Sequence of chain 1.C:
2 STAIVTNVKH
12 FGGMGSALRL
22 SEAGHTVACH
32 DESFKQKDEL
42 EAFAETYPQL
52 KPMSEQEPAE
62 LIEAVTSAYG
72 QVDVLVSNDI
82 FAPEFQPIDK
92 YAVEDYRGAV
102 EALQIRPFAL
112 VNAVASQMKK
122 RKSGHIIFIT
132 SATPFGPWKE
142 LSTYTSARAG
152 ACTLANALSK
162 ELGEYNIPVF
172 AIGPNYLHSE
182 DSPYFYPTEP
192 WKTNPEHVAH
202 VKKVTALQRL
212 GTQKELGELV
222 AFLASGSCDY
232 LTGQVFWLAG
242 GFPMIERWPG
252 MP

A small-molecule ligand and the protein it binds are described below.
Small molecule (SMILES): O=[N+]([O-])c1ccc([C@@H]2CO2)cc1

Binding-site contacts:
Ligand atom O3 contacts residue PRO175 of chain 1.A at 3.5 Å (h-bond).
Ligand atom C8 contacts residue PHE12 of chain 1.A at 3.8 Å (hydrophobic).
Ligand atom C2 contacts residue PHE186 of chain 1.A at 3.2 Å (hydrophobic).
Ligand atom C8 contacts residue SER132 of chain 1.A at 4.0 Å.
Ligand atom O1 contacts residue PHE186 of chain 1.A at 4.3 Å.
Ligand atom C5 contacts residue TRP249 of chain 1.C at 4.0 Å (hydrophobic).
Ligand atom C3 contacts residue TYR145 of chain 1.A at 2.9 Å (hydrophobic).
Ligand atom N1 contacts residue TRP249 of chain 1.C at 3.5 Å.
Ligand atom C6 contacts residue TYR187 of chain 1.A at 4.2 Å (hydrophobic).
Ligand atom C6 contacts residue TRP249 of chain 1.C at 3.3 Å (hydrophobic).
Ligand atom O3 contacts residue PHE12 of chain 1.A at 4.3 Å.
Ligand atom C5 contacts residue TYR187 of chain 1.A at 3.7 Å (hydrophobic).
Ligand atom O1 contacts residue TRP249 of chain 1.C at 4.3 Å.
Ligand atom O2 contacts residue PHE86 of chain 1.A at 2.9 Å.
Ligand atom C8 contacts residue TYR145 of chain 1.A at 3.7 Å (hydrophobic).
Ligand atom C3 contacts residue PHE186 of chain 1.A at 3.4 Å (hydrophobic).
Ligand atom C7 contacts residue ASN176 of chain 1.A at 3.6 Å.
Ligand atom C7 contacts residue THR134 of chain 1.A at 4.1 Å.
Ligand atom O3 contacts residue SER132 of chain 1.A at 2.7 Å (h-bond).
Ligand atom C8 contacts residue PRO175 of chain 1.A at 3.5 Å (hydrophobic).
Ligand atom C4 contacts residue PHE186 of chain 1.A at 4.2 Å (hydrophobic).
Ligand atom N1 contacts residue PHE86 of chain 1.A at 3.9 Å.
Ligand atom C5 contacts residue THR134 of chain 1.A at 4.1 Å.
Ligand atom C4 contacts residue ASN176 of chain 1.A at 4.2 Å.
Ligand atom C6 contacts residue TRP139 of chain 1.A at 3.2 Å (hydrophobic).
Ligand atom C4 contacts residue THR134 of chain 1.A at 4.2 Å.
Ligand atom C1 contacts residue TRP249 of chain 1.C at 3.8 Å (hydrophobic).
Ligand atom C8 contacts residue PHE186 of chain 1.A at 3.7 Å (hydrophobic).
Ligand atom C1 contacts residue PHE186 of chain 1.A at 4.1 Å (hydrophobic).
Ligand atom C5 contacts residue ASN176 of chain 1.A at 3.8 Å.
Ligand atom O3 contacts residue TYR145 of chain 1.A at 2.9 Å (h-bond).
Ligand atom C7 contacts residue PRO175 of chain 1.A at 3.9 Å (hydrophobic).
Ligand atom C5 contacts residue TRP139 of chain 1.A at 3.4 Å (hydrophobic).
Ligand atom C4 contacts residue TYR145 of chain 1.A at 3.7 Å (hydrophobic).
Ligand atom C2 contacts residue TYR145 of chain 1.A at 3.6 Å (hydrophobic).
Ligand atom O2 contacts residue TRP249 of chain 1.C at 3.0 Å.
Ligand atom C7 contacts residue TYR145 of chain 1.A at 3.8 Å (hydrophobic).
Ligand atom C7 contacts residue SER132 of chain 1.A at 3.6 Å.
Ligand atom O1 contacts residue PRO84 of chain 1.A at 3.5 Å.
Ligand atom C8 contacts residue ASN176 of chain 1.A at 4.3 Å.

Sequence of chain 1.A:
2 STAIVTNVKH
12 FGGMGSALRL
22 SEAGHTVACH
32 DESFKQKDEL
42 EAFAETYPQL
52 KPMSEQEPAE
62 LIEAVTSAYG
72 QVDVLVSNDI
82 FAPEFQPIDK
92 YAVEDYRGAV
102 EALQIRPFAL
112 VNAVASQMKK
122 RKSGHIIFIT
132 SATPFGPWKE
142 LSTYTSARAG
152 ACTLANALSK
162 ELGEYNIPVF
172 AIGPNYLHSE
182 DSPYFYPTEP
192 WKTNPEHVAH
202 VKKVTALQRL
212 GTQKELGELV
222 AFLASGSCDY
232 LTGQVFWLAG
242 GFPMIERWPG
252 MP